Sequence of chain 2.A:
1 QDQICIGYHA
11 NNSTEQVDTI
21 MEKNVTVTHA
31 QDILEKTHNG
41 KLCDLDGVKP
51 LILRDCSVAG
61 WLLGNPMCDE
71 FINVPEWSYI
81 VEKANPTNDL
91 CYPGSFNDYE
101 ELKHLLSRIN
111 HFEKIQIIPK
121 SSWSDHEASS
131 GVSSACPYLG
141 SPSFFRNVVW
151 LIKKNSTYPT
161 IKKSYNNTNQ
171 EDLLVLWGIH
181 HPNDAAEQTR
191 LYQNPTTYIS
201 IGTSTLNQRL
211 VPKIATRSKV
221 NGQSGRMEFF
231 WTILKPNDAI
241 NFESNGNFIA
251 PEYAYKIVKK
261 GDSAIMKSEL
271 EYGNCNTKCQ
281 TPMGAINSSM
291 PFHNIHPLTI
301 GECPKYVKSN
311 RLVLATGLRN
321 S

The small molecule below binds the protein below.
Small molecule (SMILES): CC(=O)N[C@@H]1[C@@H](O)[C@H](O)[C@@H](CO)O[C@H]1O

Binding-site contacts:
Ligand atom N2 contacts residue ASN166 of chain 1.A at 2.7 Å (h-bond).
Ligand atom C1 contacts residue ASN237 of chain 1.A at 4.0 Å.
Ligand atom C8 contacts residue SER218 of chain 2.A at 3.5 Å.
Ligand atom C4 contacts residue ASN166 of chain 1.A at 4.2 Å.
Ligand atom C2 contacts residue ASN166 of chain 1.A at 2.3 Å.
Ligand atom C7 contacts residue ALA239 of chain 1.A at 3.9 Å (hydrophobic).
Ligand atom C7 contacts residue ASN237 of chain 1.A at 3.6 Å.
Ligand atom C2 contacts residue ASN237 of chain 1.A at 3.6 Å.
Ligand atom N2 contacts residue ALA239 of chain 1.A at 4.4 Å.
Ligand atom C8 contacts residue ASN237 of chain 1.A at 3.5 Å.
Ligand atom N2 contacts residue ASP238 of chain 1.A at 4.4 Å.
Ligand atom C3 contacts residue ASN237 of chain 1.A at 3.7 Å.
Ligand atom C8 contacts residue ALA239 of chain 1.A at 3.4 Å (hydrophobic).
Ligand atom C1 contacts residue ASN166 of chain 1.A at 1.4 Å.
Ligand atom C5 contacts residue ASN166 of chain 1.A at 3.7 Å.
Ligand atom O5 contacts residue ASN166 of chain 1.A at 2.4 Å (h-bond).
Ligand atom O7 contacts residue ASN166 of chain 1.A at 3.6 Å.
Ligand atom O7 contacts residue ALA239 of chain 1.A at 4.2 Å.
Ligand atom C8 contacts residue ASP238 of chain 1.A at 3.8 Å.
Ligand atom O3 contacts residue ASN237 of chain 1.A at 4.1 Å.
Ligand atom N2 contacts residue ASN237 of chain 1.A at 2.8 Å (h-bond).
Ligand atom C7 contacts residue ASN166 of chain 1.A at 3.4 Å.
Ligand atom C3 contacts residue ASN166 of chain 1.A at 3.7 Å.

Sequence of chain 1.A:
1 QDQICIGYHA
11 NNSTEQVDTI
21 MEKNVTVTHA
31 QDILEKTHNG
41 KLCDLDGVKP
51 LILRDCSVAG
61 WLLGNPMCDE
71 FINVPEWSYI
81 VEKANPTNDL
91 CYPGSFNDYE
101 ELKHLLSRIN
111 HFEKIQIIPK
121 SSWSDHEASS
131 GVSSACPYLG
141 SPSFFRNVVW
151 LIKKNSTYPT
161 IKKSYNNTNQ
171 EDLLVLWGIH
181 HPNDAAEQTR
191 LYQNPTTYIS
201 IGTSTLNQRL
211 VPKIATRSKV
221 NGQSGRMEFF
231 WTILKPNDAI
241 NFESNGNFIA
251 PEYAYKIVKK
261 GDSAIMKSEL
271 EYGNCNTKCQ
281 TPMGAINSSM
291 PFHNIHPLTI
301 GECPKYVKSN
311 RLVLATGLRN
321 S